A small-molecule ligand and the protein it binds are described below.
Small molecule (SMILES): CC(=O)N[C@@H]1[C@@H](O)[C@H](O)[C@@H](CO)O[C@H]1O

Sequence of chain 1.B:
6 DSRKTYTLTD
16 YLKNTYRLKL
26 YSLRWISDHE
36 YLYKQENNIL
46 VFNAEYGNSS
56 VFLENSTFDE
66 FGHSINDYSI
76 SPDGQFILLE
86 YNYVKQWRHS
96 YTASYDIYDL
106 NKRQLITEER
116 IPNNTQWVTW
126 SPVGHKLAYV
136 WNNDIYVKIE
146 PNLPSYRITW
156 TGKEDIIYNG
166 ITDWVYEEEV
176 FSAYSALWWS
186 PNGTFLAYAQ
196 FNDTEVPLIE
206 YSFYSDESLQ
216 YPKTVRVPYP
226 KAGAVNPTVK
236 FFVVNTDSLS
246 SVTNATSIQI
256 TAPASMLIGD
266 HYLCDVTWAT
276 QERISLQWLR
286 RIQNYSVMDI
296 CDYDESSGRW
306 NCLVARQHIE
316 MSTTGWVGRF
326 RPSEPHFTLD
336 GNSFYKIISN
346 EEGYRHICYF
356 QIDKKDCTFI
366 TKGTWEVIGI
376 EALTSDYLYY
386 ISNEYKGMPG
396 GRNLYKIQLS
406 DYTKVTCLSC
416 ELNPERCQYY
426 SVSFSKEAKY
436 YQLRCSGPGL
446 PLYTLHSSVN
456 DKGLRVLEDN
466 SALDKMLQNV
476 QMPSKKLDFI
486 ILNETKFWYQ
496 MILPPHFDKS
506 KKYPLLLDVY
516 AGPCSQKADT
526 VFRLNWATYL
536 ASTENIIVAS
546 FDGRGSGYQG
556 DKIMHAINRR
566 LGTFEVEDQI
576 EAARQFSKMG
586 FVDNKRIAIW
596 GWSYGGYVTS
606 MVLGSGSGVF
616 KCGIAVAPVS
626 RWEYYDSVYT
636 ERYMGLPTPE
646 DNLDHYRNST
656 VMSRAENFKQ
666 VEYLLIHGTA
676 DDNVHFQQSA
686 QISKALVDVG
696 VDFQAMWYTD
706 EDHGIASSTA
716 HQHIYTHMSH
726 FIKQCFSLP

Binding-site contacts:
Ligand atom C8 contacts residue ASN289 of chain 1.B at 3.2 Å.
Ligand atom O7 contacts residue THR318 of chain 1.B at 3.8 Å.
Ligand atom C6 contacts residue ILE287 of chain 1.B at 4.4 Å (hydrophobic).
Ligand atom O7 contacts residue SER317 of chain 1.B at 3.3 Å (h-bond).
Ligand atom C8 contacts residue SER317 of chain 1.B at 3.4 Å.
Ligand atom C7 contacts residue ASN289 of chain 1.B at 3.0 Å.
Ligand atom C1 contacts residue ILE287 of chain 1.B at 4.1 Å (hydrophobic).
Ligand atom O5 contacts residue ILE287 of chain 1.B at 3.8 Å.
Ligand atom O6 contacts residue ARG564 of chain 1.B at 3.6 Å.
Ligand atom C1 contacts residue ASN289 of chain 1.B at 1.4 Å.
Ligand atom O7 contacts residue ASN289 of chain 1.B at 3.7 Å.
Ligand atom C6 contacts residue ARG564 of chain 1.B at 4.0 Å.
Ligand atom C7 contacts residue SER317 of chain 1.B at 3.6 Å.
Ligand atom C5 contacts residue ILE287 of chain 1.B at 4.0 Å (hydrophobic).
Ligand atom C8 contacts residue MET316 of chain 1.B at 4.0 Å (hydrophobic).
Ligand atom C4 contacts residue ASN289 of chain 1.B at 4.2 Å.
Ligand atom N2 contacts residue ASN289 of chain 1.B at 2.9 Å (h-bond).
Ligand atom C3 contacts residue ASN289 of chain 1.B at 3.8 Å.
Ligand atom O5 contacts residue ASN289 of chain 1.B at 2.4 Å (h-bond).
Ligand atom C5 contacts residue ASN289 of chain 1.B at 3.7 Å.
Ligand atom C2 contacts residue ASN289 of chain 1.B at 2.4 Å.